Sequence of chain 1.E:
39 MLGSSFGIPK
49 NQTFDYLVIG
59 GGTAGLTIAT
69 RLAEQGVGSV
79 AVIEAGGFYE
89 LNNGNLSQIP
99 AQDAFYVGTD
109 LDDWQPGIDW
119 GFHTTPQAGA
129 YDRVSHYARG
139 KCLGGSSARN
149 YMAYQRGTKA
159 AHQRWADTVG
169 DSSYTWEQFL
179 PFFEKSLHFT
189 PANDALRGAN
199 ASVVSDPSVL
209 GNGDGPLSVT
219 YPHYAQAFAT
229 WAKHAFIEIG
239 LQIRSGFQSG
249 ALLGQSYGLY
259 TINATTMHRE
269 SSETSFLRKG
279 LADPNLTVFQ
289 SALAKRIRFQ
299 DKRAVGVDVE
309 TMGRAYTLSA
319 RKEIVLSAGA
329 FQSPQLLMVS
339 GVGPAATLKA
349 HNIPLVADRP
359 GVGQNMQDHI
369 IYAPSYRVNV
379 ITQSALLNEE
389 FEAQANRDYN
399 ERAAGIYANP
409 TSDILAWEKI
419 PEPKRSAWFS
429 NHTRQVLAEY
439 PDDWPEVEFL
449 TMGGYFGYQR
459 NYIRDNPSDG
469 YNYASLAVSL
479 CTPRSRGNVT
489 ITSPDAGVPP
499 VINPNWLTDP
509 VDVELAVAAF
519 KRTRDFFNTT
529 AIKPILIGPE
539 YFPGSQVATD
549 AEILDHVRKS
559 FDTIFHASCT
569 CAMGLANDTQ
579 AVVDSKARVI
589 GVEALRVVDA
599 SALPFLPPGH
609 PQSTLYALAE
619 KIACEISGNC

This small molecule binds to this protein.
Small molecule (SMILES): CC(=O)N[C@@H]1[C@@H](O)[C@H](O)[C@@H](CO)O[C@H]1O

Binding-site contacts:
Ligand atom C4 contacts residue ASN49 of chain 1.E at 4.2 Å.
Ligand atom C1 contacts residue ASN49 of chain 1.E at 1.4 Å.
Ligand atom O5 contacts residue ASN49 of chain 1.E at 2.3 Å (h-bond).
Ligand atom N2 contacts residue ASN49 of chain 1.E at 3.0 Å (h-bond).
Ligand atom C7 contacts residue ASN49 of chain 1.E at 3.5 Å.
Ligand atom O6 contacts residue THR315 of chain 1.E at 4.1 Å.
Ligand atom C3 contacts residue ASN49 of chain 1.E at 3.8 Å.
Ligand atom O7 contacts residue ASN49 of chain 1.E at 3.3 Å (h-bond).
Ligand atom C6 contacts residue ARG296 of chain 1.E at 4.0 Å.
Ligand atom C2 contacts residue ASN49 of chain 1.E at 2.5 Å.
Ligand atom C5 contacts residue ASN49 of chain 1.E at 3.7 Å.
Ligand atom O5 contacts residue THR315 of chain 1.E at 3.9 Å.
Ligand atom C5 contacts residue THR315 of chain 1.E at 4.3 Å.
Ligand atom O6 contacts residue ARG296 of chain 1.E at 3.1 Å (salt-bridge).